Sequence of chain 1.A:
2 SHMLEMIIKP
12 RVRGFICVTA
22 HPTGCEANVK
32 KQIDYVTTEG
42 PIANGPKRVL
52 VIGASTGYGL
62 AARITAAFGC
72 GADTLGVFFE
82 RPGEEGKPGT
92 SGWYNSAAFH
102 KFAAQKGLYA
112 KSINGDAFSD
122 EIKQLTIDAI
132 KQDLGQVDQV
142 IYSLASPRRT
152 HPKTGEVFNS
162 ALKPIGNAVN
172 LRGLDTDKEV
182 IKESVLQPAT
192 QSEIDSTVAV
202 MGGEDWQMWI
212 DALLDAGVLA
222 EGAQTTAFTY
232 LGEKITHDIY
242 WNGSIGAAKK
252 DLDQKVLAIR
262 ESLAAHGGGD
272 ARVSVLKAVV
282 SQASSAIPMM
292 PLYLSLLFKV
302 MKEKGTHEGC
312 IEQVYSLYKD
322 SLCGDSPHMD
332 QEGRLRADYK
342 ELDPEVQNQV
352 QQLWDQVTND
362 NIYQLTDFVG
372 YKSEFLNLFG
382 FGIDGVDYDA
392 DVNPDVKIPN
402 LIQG

The small molecule below binds the protein below.
Small molecule (SMILES): CCCCCCc1ccn(Cc2cccc(N)c2C)c(=O)c1

Binding-site contacts:
Ligand atom CAC contacts residue NAI1 of chain 1.B at 3.5 Å.
Ligand atom CAR contacts residue TYR231 of chain 1.A at 4.1 Å (hydrophobic).
Ligand atom CAS contacts residue TYR231 of chain 1.A at 3.8 Å (hydrophobic).
Ligand atom CAV contacts residue THR237 of chain 1.A at 4.1 Å.
Ligand atom CAQ contacts residue TYR231 of chain 1.A at 3.6 Å (hydrophobic).
Ligand atom CAH contacts residue TYR241 of chain 1.A at 3.4 Å (hydrophobic).
Ligand atom CAB contacts residue SER147 of chain 1.A at 4.3 Å.
Ligand atom CAR contacts residue NAI1 of chain 1.B at 4.2 Å.
Ligand atom CAT contacts residue TYR294 of chain 1.A at 4.2 Å (hydrophobic).
Ligand atom NAL contacts residue SER161 of chain 1.A at 4.4 Å.
Ligand atom NAD contacts residue NAI1 of chain 1.B at 3.9 Å.
Ligand atom CAH contacts residue NAI1 of chain 1.B at 3.6 Å.
Ligand atom CAI contacts residue NAI1 of chain 1.B at 3.6 Å.
Ligand atom CAH contacts residue TYR231 of chain 1.A at 3.8 Å (hydrophobic).
Ligand atom OAA contacts residue LYS250 of chain 1.A at 4.1 Å.
Ligand atom CAJ contacts residue TYR241 of chain 1.A at 4.1 Å (hydrophobic).
Ligand atom CAQ contacts residue NAI1 of chain 1.B at 3.4 Å.
Ligand atom CAM contacts residue TYR241 of chain 1.A at 4.2 Å (hydrophobic).
Ligand atom CAV contacts residue MET290 of chain 1.A at 4.0 Å (hydrophobic).
Ligand atom CAU contacts residue TYR294 of chain 1.A at 4.2 Å (hydrophobic).
Ligand atom CAT contacts residue MET291 of chain 1.A at 4.3 Å (hydrophobic).
Ligand atom CAM contacts residue NAI1 of chain 1.B at 3.4 Å.
Ligand atom CAB contacts residue MET202 of chain 1.A at 4.2 Å (hydrophobic).
Ligand atom OAA contacts residue TYR241 of chain 1.A at 2.5 Å (h-bond).
Ligand atom OAA contacts residue NAI1 of chain 1.B at 2.7 Å (h-bond).
Ligand atom CAS contacts residue MET291 of chain 1.A at 4.4 Å (hydrophobic).
Ligand atom CAU contacts residue MET291 of chain 1.A at 3.1 Å (hydrophobic).
Ligand atom CAQ contacts residue ALA279 of chain 1.A at 3.9 Å (hydrophobic).
Ligand atom CAB contacts residue ALA146 of chain 1.A at 3.6 Å (hydrophobic).
Ligand atom CAE contacts residue NAI1 of chain 1.B at 3.7 Å.
Ligand atom CAM contacts residue TYR231 of chain 1.A at 4.4 Å (hydrophobic).
Ligand atom CAC contacts residue TYR241 of chain 1.A at 3.4 Å (hydrophobic).
Ligand atom CAS contacts residue TYR241 of chain 1.A at 4.2 Å (hydrophobic).
Ligand atom CAV contacts residue MET291 of chain 1.A at 3.4 Å (hydrophobic).
Ligand atom CAT contacts residue TYR231 of chain 1.A at 4.0 Å (hydrophobic).
Ligand atom CAP contacts residue LEU163 of chain 1.A at 4.0 Å (hydrophobic).
Ligand atom CAO contacts residue LEU163 of chain 1.A at 4.0 Å (hydrophobic).
Ligand atom CAT contacts residue THR237 of chain 1.A at 3.7 Å.
Ligand atom CAN contacts residue NAI1 of chain 1.B at 3.4 Å.
Ligand atom CAR contacts residue ALA279 of chain 1.A at 3.7 Å (hydrophobic).